Sequence of chain 3.A:
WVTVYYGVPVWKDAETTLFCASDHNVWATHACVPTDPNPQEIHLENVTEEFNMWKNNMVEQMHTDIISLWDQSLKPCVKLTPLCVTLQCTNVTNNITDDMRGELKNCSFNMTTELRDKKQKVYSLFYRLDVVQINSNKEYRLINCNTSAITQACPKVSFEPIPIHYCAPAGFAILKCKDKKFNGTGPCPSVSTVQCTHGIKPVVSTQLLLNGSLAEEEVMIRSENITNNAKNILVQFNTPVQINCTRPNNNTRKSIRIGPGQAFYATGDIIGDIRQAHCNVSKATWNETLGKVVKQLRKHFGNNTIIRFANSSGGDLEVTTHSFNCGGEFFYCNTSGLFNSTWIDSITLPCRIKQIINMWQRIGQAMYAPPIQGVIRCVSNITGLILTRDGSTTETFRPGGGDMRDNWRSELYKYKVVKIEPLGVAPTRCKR

The small molecule below binds the protein below.
Small molecule (SMILES): CC(=O)N[C@H]1[C@H](O[C@H]2[C@H](O)[C@@H](NC(C)=O)CO[C@@H]2CO)O[C@H](CO)[C@@H](O)[C@@H]1O

Binding-site contacts:
Ligand atom C3 contacts residue ASN451 of chain 3.A at 3.6 Å.
Ligand atom C1 contacts residue ASN451 of chain 3.A at 1.4 Å.
Ligand atom O7 contacts residue NAG1 of chain 3.G at 4.2 Å.
Ligand atom C8 contacts residue NAG1 of chain 3.G at 3.7 Å.
Ligand atom C1 contacts residue PRO296 of chain 3.A at 4.1 Å (hydrophobic).
Ligand atom C7 contacts residue NAG1 of chain 3.G at 4.5 Å.
Ligand atom O5 contacts residue ASN451 of chain 3.A at 2.4 Å (h-bond).
Ligand atom C5 contacts residue PRO296 of chain 3.A at 4.3 Å (hydrophobic).
Ligand atom N2 contacts residue ASN451 of chain 3.A at 2.8 Å (h-bond).
Ligand atom C4 contacts residue ASN451 of chain 3.A at 4.2 Å.
Ligand atom C8 contacts residue ASN267 of chain 3.A at 4.2 Å.
Ligand atom O7 contacts residue ASN267 of chain 3.A at 4.2 Å.
Ligand atom C7 contacts residue ASN451 of chain 3.A at 3.5 Å.
Ligand atom C7 contacts residue ASN267 of chain 3.A at 4.4 Å.
Ligand atom C8 contacts residue SER450 of chain 3.A at 4.1 Å.
Ligand atom C6 contacts residue PRO296 of chain 3.A at 4.4 Å (hydrophobic).
Ligand atom C8 contacts residue ASN451 of chain 3.A at 4.2 Å.
Ligand atom C5 contacts residue ASN451 of chain 3.A at 3.6 Å.
Ligand atom O7 contacts residue ASN451 of chain 3.A at 3.8 Å.
Ligand atom O5 contacts residue PRO296 of chain 3.A at 3.8 Å.
Ligand atom C2 contacts residue ASN451 of chain 3.A at 2.3 Å.
Ligand atom C8 contacts residue VAL449 of chain 3.A at 3.7 Å (hydrophobic).
Ligand atom O6 contacts residue LEU270 of chain 3.A at 4.1 Å.